Binding-site contacts:
Ligand atom N contacts residue TYR99 of chain 1.A at 2.8 Å (h-bond).
Ligand atom N contacts residue TYR159 of chain 1.A at 3.5 Å.
Ligand atom C contacts residue ASP77 of chain 1.A at 3.4 Å.
Ligand atom O contacts residue LYS146 of chain 1.A at 2.9 Å (salt-bridge).
Ligand atom O contacts residue GLN100 of chain 1.E at 3.6 Å (h-bond).
Ligand atom O contacts residue LYS66 of chain 1.A at 2.9 Å (salt-bridge).
Ligand atom C contacts residue TYR159 of chain 1.A at 3.5 Å (hydrophobic).
Ligand atom O contacts residue TYR159 of chain 1.A at 2.5 Å (h-bond).
Ligand atom CG2 contacts residue GLY99 of chain 1.E at 3.4 Å.
Ligand atom O contacts residue GLY97 of chain 1.E at 3.2 Å.
Ligand atom CB contacts residue THR143 of chain 1.A at 3.5 Å.
Ligand atom CB contacts residue ASP77 of chain 1.A at 3.5 Å.
Ligand atom OXT contacts residue THR143 of chain 1.A at 2.8 Å (h-bond).
Ligand atom O contacts residue LEU156 of chain 1.A at 3.4 Å.
Ligand atom OG1 contacts residue LYS146 of chain 1.A at 2.7 Å (salt-bridge).
Ligand atom CA contacts residue TYR7 of chain 1.A at 3.3 Å (hydrophobic).
Ligand atom C contacts residue LYS146 of chain 1.A at 3.4 Å.
Ligand atom N contacts residue VAL96 of chain 1.E at 3.4 Å (h-bond).
Ligand atom O contacts residue TRP147 of chain 1.A at 2.7 Å (h-bond).
Ligand atom CB contacts residue LYS66 of chain 1.A at 3.5 Å.
Ligand atom CA contacts residue ASP77 of chain 1.A at 3.3 Å.
Ligand atom CA contacts residue TYR99 of chain 1.A at 3.5 Å (hydrophobic).
Ligand atom CG2 contacts residue VAL96 of chain 1.E at 3.5 Å (hydrophobic).
Ligand atom O contacts residue LYS146 of chain 1.A at 3.0 Å (salt-bridge).
Ligand atom N contacts residue TYR7 of chain 1.A at 3.1 Å (h-bond).
Ligand atom CB contacts residue GLU63 of chain 1.A at 3.4 Å.
Ligand atom N contacts residue LYS66 of chain 1.A at 3.5 Å (salt-bridge).
Ligand atom O contacts residue HIS70 of chain 1.A at 3.5 Å.
Ligand atom OXT contacts residue TYR84 of chain 1.A at 3.5 Å (h-bond).
Ligand atom N contacts residue GLU63 of chain 1.A at 2.9 Å (salt-bridge).
Ligand atom N contacts residue TYR171 of chain 1.A at 2.7 Å (h-bond).
Ligand atom O contacts residue TYR7 of chain 1.A at 3.5 Å.
Ligand atom CB contacts residue LYS146 of chain 1.A at 3.6 Å.
Ligand atom CA contacts residue GLU63 of chain 1.A at 3.5 Å.
Ligand atom O contacts residue VAL152 of chain 1.A at 3.4 Å.
Ligand atom O contacts residue TRP147 of chain 1.A at 3.3 Å.
Ligand atom CG2 contacts residue ASP77 of chain 1.A at 3.3 Å.
Ligand atom C contacts residue TYR7 of chain 1.A at 3.3 Å (hydrophobic).
Ligand atom N contacts residue ASP77 of chain 1.A at 2.6 Å (salt-bridge).
Ligand atom O contacts residue VAL98 of chain 1.E at 2.9 Å (h-bond).

Sequence of chain 1.E:
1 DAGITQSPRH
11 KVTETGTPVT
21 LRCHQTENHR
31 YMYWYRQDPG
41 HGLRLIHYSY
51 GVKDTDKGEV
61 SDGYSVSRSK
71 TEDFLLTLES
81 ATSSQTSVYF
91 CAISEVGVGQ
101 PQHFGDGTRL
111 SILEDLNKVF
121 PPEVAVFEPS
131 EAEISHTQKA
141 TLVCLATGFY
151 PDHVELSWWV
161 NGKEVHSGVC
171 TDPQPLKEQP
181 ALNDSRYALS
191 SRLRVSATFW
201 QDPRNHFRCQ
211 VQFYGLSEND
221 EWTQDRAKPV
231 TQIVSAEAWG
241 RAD

A protein and the small-molecule ligand that binds it are described below.
Small molecule (SMILES): CC[C@H](C)[C@H](NC(=O)CNC(=O)[C@H](C)NC(=O)[C@H](C)N)C(=O)NCC(=O)N[C@H](C(=O)N[C@@H](CC(C)C)C(=O)N[C@H](C(=O)N[C@H](C(=O)O)C(C)C)[C@@H](C)O)[C@@H](C)CC

Sequence of chain 1.D:
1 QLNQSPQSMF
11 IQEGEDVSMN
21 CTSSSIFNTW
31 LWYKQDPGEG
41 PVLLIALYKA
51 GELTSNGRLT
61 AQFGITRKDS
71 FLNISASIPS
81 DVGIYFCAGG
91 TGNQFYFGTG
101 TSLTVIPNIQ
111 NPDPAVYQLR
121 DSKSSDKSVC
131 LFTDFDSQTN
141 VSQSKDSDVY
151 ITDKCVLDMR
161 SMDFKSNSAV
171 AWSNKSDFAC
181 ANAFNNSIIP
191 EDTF

Sequence of chain 1.A:
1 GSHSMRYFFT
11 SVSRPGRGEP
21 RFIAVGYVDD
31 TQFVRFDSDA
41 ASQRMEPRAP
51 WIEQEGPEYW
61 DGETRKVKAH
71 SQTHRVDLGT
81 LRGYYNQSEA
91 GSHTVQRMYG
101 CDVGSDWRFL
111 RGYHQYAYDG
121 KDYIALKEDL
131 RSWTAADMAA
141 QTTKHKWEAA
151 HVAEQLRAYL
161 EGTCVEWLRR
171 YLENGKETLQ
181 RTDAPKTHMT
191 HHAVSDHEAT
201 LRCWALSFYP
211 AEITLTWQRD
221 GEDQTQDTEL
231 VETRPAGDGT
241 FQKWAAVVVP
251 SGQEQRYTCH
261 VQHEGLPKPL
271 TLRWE